Binding-site contacts:
Ligand atom CB contacts residue ASN180 of chain 2.A at 3.2 Å.
Ligand atom O contacts residue LEU179 of chain 2.A at 3.7 Å.
Ligand atom NE contacts residue ASN55 of chain 2.A at 3.1 Å (h-bond).
Ligand atom CA contacts residue ASN231 of chain 2.A at 3.7 Å.
Ligand atom O2P contacts residue ARG134 of chain 2.A at 2.8 Å (salt-bridge).
Ligand atom C contacts residue ASN180 of chain 2.A at 3.6 Å.
Ligand atom CG1 contacts residue LEU179 of chain 2.A at 3.6 Å (hydrophobic).
Ligand atom O contacts residue LYS54 of chain 2.A at 3.5 Å.
Ligand atom O1P contacts residue ARG61 of chain 2.A at 2.8 Å (salt-bridge).
Ligand atom CA contacts residue ASN55 of chain 2.A at 3.4 Å.
Ligand atom CB contacts residue GLU19 of chain 2.A at 3.1 Å.
Ligand atom O2P contacts residue ARG61 of chain 2.A at 2.9 Å (salt-bridge).
Ligand atom CB contacts residue ASN55 of chain 2.A at 3.4 Å.
Ligand atom CG1 contacts residue GLY176 of chain 2.A at 3.7 Å.
Ligand atom C contacts residue ASN55 of chain 2.A at 3.5 Å.
Ligand atom O contacts residue VAL183 of chain 2.A at 3.7 Å.
Ligand atom O contacts residue ASN55 of chain 2.A at 2.9 Å (h-bond).
Ligand atom O contacts residue VAL51 of chain 2.A at 3.6 Å.
Ligand atom CD1 contacts residue V0Q1 of chain 2.C at 3.6 Å.
Ligand atom O3P contacts residue ARG134 of chain 2.A at 2.8 Å (salt-bridge).
Ligand atom CA contacts residue GLU19 of chain 2.A at 3.7 Å.
Ligand atom CG contacts residue ASN55 of chain 2.A at 3.6 Å.
Ligand atom P contacts residue ARG134 of chain 2.A at 3.7 Å.
Ligand atom C contacts residue VAL183 of chain 2.A at 3.7 Å (hydrophobic).
Ligand atom N contacts residue GLU19 of chain 2.A at 2.7 Å (salt-bridge).
Ligand atom O contacts residue ASN231 of chain 2.A at 3.0 Å (h-bond).
Ligand atom O contacts residue VAL51 of chain 2.A at 3.5 Å.
Ligand atom CA contacts residue GLU19 of chain 2.A at 3.6 Å.
Ligand atom N contacts residue LEU179 of chain 2.A at 3.4 Å.
Ligand atom CG2 contacts residue V0Q1 of chain 2.C at 3.5 Å.
Ligand atom CG1 contacts residue ASN180 of chain 2.A at 3.6 Å.
Ligand atom OG contacts residue GLU19 of chain 2.A at 2.5 Å (salt-bridge).
Ligand atom C contacts residue GLU19 of chain 2.A at 3.6 Å.
Ligand atom O3P contacts residue TYR135 of chain 2.A at 2.6 Å (h-bond).
Ligand atom NH1 contacts residue GLY58 of chain 2.A at 3.6 Å.
Ligand atom CD1 contacts residue GLY176 of chain 2.A at 3.5 Å.
Ligand atom CA contacts residue ASN180 of chain 2.A at 3.4 Å.
Ligand atom P contacts residue ARG61 of chain 2.A at 3.6 Å.
Ligand atom N contacts residue ASN180 of chain 2.A at 2.9 Å (h-bond).
Ligand atom N contacts residue ASN231 of chain 2.A at 2.4 Å (h-bond).

Sequence of chain 2.A:
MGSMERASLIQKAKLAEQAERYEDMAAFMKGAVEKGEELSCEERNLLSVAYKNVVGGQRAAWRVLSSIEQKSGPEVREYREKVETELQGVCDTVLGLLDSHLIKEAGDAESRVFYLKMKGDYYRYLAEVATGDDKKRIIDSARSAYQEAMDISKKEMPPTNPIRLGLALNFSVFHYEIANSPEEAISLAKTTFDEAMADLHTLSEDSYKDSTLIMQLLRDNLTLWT

The protein below binds the small molecule below.
Small molecule (SMILES): CC[C@H](C)[C@H](NC(=O)[C@H](COP(=O)(O)O)NC(=O)CN)C(=O)N1CCC[C@H]1C(=O)NCC(=O)N[C@@H](CCCN=C(N)N)C(=O)N[C@@H](C)C(=O)N[C@@H](CO)C(=O)O